Binding-site contacts:
Ligand atom O6 contacts residue VAL217 of chain 1.B at 3.2 Å (h-bond).
Ligand atom C2 contacts residue VAL217 of chain 1.B at 3.1 Å (hydrophobic).
Ligand atom O6 contacts residue PHE216 of chain 1.B at 3.5 Å.
Ligand atom N1 contacts residue PHE216 of chain 1.B at 3.4 Å.
Ligand atom O6 contacts residue LYS195 of chain 1.B at 2.7 Å (salt-bridge).
Ligand atom C6 contacts residue PHE216 of chain 1.B at 3.4 Å (hydrophobic).
Ligand atom P contacts residue THR168 of chain 1.B at 3.4 Å.
Ligand atom O3 contacts residue GLY169 of chain 1.B at 2.7 Å (h-bond).
Ligand atom OD contacts residue POP1 of chain 1.S at 3.1 Å (h-bond).
Ligand atom O2 contacts residue TYR135 of chain 1.B at 2.6 Å (h-bond).
Ligand atom N2 contacts residue PHE216 of chain 1.B at 3.4 Å.
Ligand atom CG contacts residue POP1 of chain 1.S at 3.6 Å.
Ligand atom O1 contacts residue LYS170 of chain 1.B at 3.6 Å.
Ligand atom CD contacts residue GLU163 of chain 1.B at 3.3 Å.
Ligand atom CA contacts residue ILE165 of chain 1.B at 3.4 Å (hydrophobic).
Ligand atom OD contacts residue GLU163 of chain 1.B at 3.6 Å.
Ligand atom N2 contacts residue VAL217 of chain 1.B at 2.8 Å (h-bond).
Ligand atom O3 contacts residue THR168 of chain 1.B at 3.2 Å (h-bond).
Ligand atom C4 contacts residue PHE216 of chain 1.B at 3.5 Å (hydrophobic).
Ligand atom C10 contacts residue TYR135 of chain 1.B at 3.5 Å (hydrophobic).
Ligand atom CD contacts residue POP1 of chain 1.S at 3.3 Å.
Ligand atom C2 contacts residue PHE216 of chain 1.B at 3.1 Å (hydrophobic).
Ligand atom N1 contacts residue VAL217 of chain 1.B at 2.6 Å (h-bond).
Ligand atom O1 contacts residue THR171 of chain 1.B at 2.6 Å (h-bond).
Ligand atom N2 contacts residue ASP223 of chain 1.B at 2.8 Å (salt-bridge).
Ligand atom N contacts residue POP1 of chain 1.S at 2.9 Å (h-bond).
Ligand atom C5 contacts residue PHE216 of chain 1.B at 3.4 Å (hydrophobic).
Ligand atom O2 contacts residue ASP167 of chain 1.B at 3.3 Å.
Ligand atom CD contacts residue ASP164 of chain 1.B at 3.5 Å.
Ligand atom N2 contacts residue LEU222 of chain 1.B at 3.5 Å.
Ligand atom OD contacts residue ASP164 of chain 1.B at 2.7 Å (salt-bridge).
Ligand atom CB contacts residue TYR135 of chain 1.B at 3.4 Å (hydrophobic).
Ligand atom N7 contacts residue ASP167 of chain 1.B at 2.7 Å (salt-bridge).
Ligand atom C8 contacts residue TYR135 of chain 1.B at 3.3 Å (hydrophobic).
Ligand atom O3 contacts residue ASP167 of chain 1.B at 3.0 Å (salt-bridge).
Ligand atom C10 contacts residue POP1 of chain 1.S at 3.3 Å.
Ligand atom O1 contacts residue THR168 of chain 1.B at 3.3 Å (h-bond).
Ligand atom C8 contacts residue ASP167 of chain 1.B at 3.5 Å.
Ligand atom N3 contacts residue PHE216 of chain 1.B at 3.4 Å.
Ligand atom O2 contacts residue THR168 of chain 1.B at 2.8 Å (h-bond).

A small-molecule ligand and the protein it binds are described below.
Small molecule (SMILES): Nc1nc(O)c2[nH]cc(CN[C@H](CO)CCP(=O)(O)O)c2n1

Sequence of chain 1.B:
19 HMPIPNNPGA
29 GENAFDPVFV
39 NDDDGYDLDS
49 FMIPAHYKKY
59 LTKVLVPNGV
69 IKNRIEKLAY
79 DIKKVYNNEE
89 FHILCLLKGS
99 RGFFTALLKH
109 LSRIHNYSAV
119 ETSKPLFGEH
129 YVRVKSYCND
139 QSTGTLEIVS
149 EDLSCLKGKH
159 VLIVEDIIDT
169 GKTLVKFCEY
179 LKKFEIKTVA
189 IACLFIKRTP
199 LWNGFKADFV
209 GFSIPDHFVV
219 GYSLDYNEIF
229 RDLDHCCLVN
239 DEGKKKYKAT